Binding-site contacts:
Ligand atom CB contacts residue A2G1 of chain 1.DB at 2.3 Å.
Ligand atom C contacts residue TYR51 of chain 1.G at 3.7 Å (hydrophobic).
Ligand atom N contacts residue A2G1 of chain 1.DB at 3.7 Å.
Ligand atom CB contacts residue A2G1 of chain 1.EB at 2.4 Å.
Ligand atom C contacts residue A2G1 of chain 1.EB at 3.6 Å.
Ligand atom CG2 contacts residue TRP170 of chain 1.G at 3.8 Å (hydrophobic).
Ligand atom O contacts residue A2G1 of chain 1.DB at 3.6 Å (h-bond).
Ligand atom O contacts residue GLU99 of chain 1.G at 3.6 Å.
Ligand atom CB contacts residue TYR51 of chain 1.G at 3.4 Å (hydrophobic).
Ligand atom CG2 contacts residue A2G1 of chain 1.EB at 3.4 Å.
Ligand atom OG1 contacts residue A2G1 of chain 1.DB at 1.4 Å.
Ligand atom C contacts residue A2G1 of chain 1.DB at 3.4 Å.
Ligand atom O contacts residue A2G1 of chain 1.FB at 3.1 Å.
Ligand atom CG contacts residue GLN44 of chain 1.G at 3.7 Å.
Ligand atom CA contacts residue A2G1 of chain 1.EB at 3.5 Å.
Ligand atom CB contacts residue GLN44 of chain 1.G at 3.4 Å.
Ligand atom CB contacts residue A2G1 of chain 1.FB at 2.5 Å.
Ligand atom OG1 contacts residue A2G1 of chain 1.FB at 1.5 Å.
Ligand atom CG2 contacts residue A2G1 of chain 1.FB at 3.0 Å.
Ligand atom OG1 contacts residue GLU99 of chain 1.G at 3.6 Å (salt-bridge).
Ligand atom O contacts residue TYR51 of chain 1.G at 2.6 Å (h-bond).
Ligand atom CA contacts residue A2G1 of chain 1.FB at 3.8 Å.
Ligand atom OG1 contacts residue TYR51 of chain 1.G at 3.4 Å (h-bond).
Ligand atom CB contacts residue GLU99 of chain 1.G at 3.8 Å.
Ligand atom CA contacts residue A2G1 of chain 1.DB at 3.4 Å.
Ligand atom O contacts residue A2G1 of chain 1.EB at 3.8 Å.
Ligand atom CG2 contacts residue TYR51 of chain 1.G at 3.4 Å (hydrophobic).
Ligand atom CD contacts residue TYR10 of chain 1.G at 3.6 Å (hydrophobic).
Ligand atom O contacts residue A2G1 of chain 1.EB at 3.4 Å.
Ligand atom CA contacts residue GLU99 of chain 1.G at 3.6 Å.
Ligand atom O contacts residue TRP170 of chain 1.G at 3.6 Å.
Ligand atom CB contacts residue TRP170 of chain 1.G at 3.6 Å (hydrophobic).
Ligand atom CD contacts residue A2G1 of chain 1.EB at 3.4 Å.
Ligand atom CB contacts residue TYR10 of chain 1.G at 3.4 Å (hydrophobic).
Ligand atom O contacts residue GLN44 of chain 1.G at 3.4 Å.
Ligand atom CG2 contacts residue GLY98 of chain 1.G at 3.8 Å.
Ligand atom CG2 contacts residue A2G1 of chain 1.DB at 3.4 Å.
Ligand atom OG1 contacts residue A2G1 of chain 1.EB at 1.5 Å.
Ligand atom N contacts residue GLU99 of chain 1.G at 3.1 Å (salt-bridge).
Ligand atom O contacts residue PHE166 of chain 1.G at 3.6 Å.

The protein below binds the small molecule below.
Small molecule (SMILES): C[C@H](N)C(=O)N[C@@H](C)C(=O)N[C@H](C(=O)N[C@H](C(=O)N[C@H](C(=O)N[C@H](C(=O)N1CCC[C@H]1C(=O)N[C@@H](C)C(=O)N1CCC[C@H]1C(=O)N[C@@H](C)C(=O)N[C@@H](CCCCN)C(N)=O)[C@@H](C)O)[C@@H](C)O)[C@@H](C)O)[C@@H](C)O

Sequence of chain 1.G:
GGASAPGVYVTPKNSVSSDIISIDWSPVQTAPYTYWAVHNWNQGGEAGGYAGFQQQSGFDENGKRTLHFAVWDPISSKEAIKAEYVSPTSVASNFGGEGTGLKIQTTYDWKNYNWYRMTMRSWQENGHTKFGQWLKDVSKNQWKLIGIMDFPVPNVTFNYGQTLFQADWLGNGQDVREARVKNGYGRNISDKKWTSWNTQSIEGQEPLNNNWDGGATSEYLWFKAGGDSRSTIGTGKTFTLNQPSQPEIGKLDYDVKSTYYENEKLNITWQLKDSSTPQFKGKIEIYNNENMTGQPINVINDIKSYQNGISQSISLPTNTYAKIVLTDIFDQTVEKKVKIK